Sequence of chain 1.A:
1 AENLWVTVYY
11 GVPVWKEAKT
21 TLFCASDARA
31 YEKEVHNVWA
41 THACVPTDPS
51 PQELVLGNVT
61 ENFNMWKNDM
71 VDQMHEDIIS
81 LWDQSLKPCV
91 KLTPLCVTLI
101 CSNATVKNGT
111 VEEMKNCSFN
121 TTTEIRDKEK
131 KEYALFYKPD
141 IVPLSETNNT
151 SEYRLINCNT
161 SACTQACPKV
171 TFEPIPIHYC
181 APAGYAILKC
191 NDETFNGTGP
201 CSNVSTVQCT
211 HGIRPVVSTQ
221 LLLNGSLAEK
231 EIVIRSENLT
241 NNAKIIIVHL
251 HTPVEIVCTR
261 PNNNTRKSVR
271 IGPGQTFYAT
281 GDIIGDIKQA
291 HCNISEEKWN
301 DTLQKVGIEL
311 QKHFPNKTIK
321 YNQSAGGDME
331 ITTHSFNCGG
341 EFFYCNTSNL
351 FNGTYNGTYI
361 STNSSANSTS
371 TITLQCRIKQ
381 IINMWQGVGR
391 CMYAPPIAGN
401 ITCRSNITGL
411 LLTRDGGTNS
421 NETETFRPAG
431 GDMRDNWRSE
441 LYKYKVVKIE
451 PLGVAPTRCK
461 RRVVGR

Binding-site contacts:
Ligand atom C7 contacts residue THR198 of chain 1.A at 3.8 Å.
Ligand atom O3 contacts residue THR198 of chain 1.A at 4.4 Å.
Ligand atom O5 contacts residue ASN196 of chain 1.A at 2.3 Å (h-bond).
Ligand atom C3 contacts residue ASN196 of chain 1.A at 3.8 Å.
Ligand atom C8 contacts residue TRP66 of chain 1.A at 3.8 Å (hydrophobic).
Ligand atom C2 contacts residue ASN196 of chain 1.A at 2.5 Å.
Ligand atom C4 contacts residue ASN196 of chain 1.A at 4.2 Å.
Ligand atom C8 contacts residue ASN196 of chain 1.A at 3.2 Å.
Ligand atom N2 contacts residue THR198 of chain 1.A at 3.0 Å (h-bond).
Ligand atom N2 contacts residue ASN196 of chain 1.A at 3.0 Å (h-bond).
Ligand atom C7 contacts residue SER236 of chain 1.A at 3.8 Å.
Ligand atom C5 contacts residue ASN196 of chain 1.A at 3.6 Å.
Ligand atom O7 contacts residue ASN196 of chain 1.A at 3.0 Å (h-bond).
Ligand atom C8 contacts residue SER236 of chain 1.A at 3.1 Å.
Ligand atom C8 contacts residue THR198 of chain 1.A at 3.7 Å.
Ligand atom C2 contacts residue THR198 of chain 1.A at 3.9 Å.
Ligand atom C1 contacts residue ASN196 of chain 1.A at 1.4 Å.
Ligand atom C3 contacts residue THR198 of chain 1.A at 3.9 Å.
Ligand atom C7 contacts residue ASN196 of chain 1.A at 3.2 Å.
Ligand atom C1 contacts residue THR198 of chain 1.A at 4.3 Å.
Ligand atom O7 contacts residue SER236 of chain 1.A at 3.9 Å.

A protein and the small-molecule ligand that binds it are described below.
Small molecule (SMILES): CC(=O)N[C@H]1[C@H](O[C@H]2[C@H](O)[C@@H](NC(C)=O)CO[C@@H]2CO)O[C@H](CO)[C@@H](O)[C@@H]1O